Binding-site contacts:
Ligand atom O5 contacts residue SER585 of chain 1.B at 4.1 Å.
Ligand atom C8 contacts residue VAL202 of chain 1.B at 3.3 Å (hydrophobic).
Ligand atom O3 contacts residue SER585 of chain 1.B at 3.9 Å.
Ligand atom C2 contacts residue SER585 of chain 1.B at 3.7 Å.
Ligand atom C2 contacts residue ASN477 of chain 1.B at 2.5 Å.
Ligand atom C1 contacts residue SER585 of chain 1.B at 4.3 Å.
Ligand atom C1 contacts residue SER497 of chain 1.B at 4.4 Å.
Ligand atom C4 contacts residue SER497 of chain 1.B at 4.4 Å.
Ligand atom N2 contacts residue SER497 of chain 1.B at 3.6 Å.
Ligand atom O4 contacts residue SER497 of chain 1.B at 4.5 Å.
Ligand atom C7 contacts residue LEU499 of chain 1.B at 4.0 Å (hydrophobic).
Ligand atom O6 contacts residue THR479 of chain 1.B at 4.5 Å.
Ligand atom C1 contacts residue ASN477 of chain 1.B at 1.5 Å.
Ligand atom C3 contacts residue ASN477 of chain 1.B at 3.8 Å.
Ligand atom C5 contacts residue ASN477 of chain 1.B at 3.7 Å.
Ligand atom O7 contacts residue ASN477 of chain 1.B at 3.0 Å (h-bond).
Ligand atom O7 contacts residue SER585 of chain 1.B at 3.6 Å.
Ligand atom C7 contacts residue SER585 of chain 1.B at 4.3 Å.
Ligand atom O3 contacts residue SER497 of chain 1.B at 3.6 Å.
Ligand atom C4 contacts residue ASN477 of chain 1.B at 4.2 Å.
Ligand atom O5 contacts residue THR479 of chain 1.B at 4.3 Å.
Ligand atom N2 contacts residue ASN477 of chain 1.B at 2.9 Å (h-bond).
Ligand atom N2 contacts residue SER585 of chain 1.B at 4.4 Å.
Ligand atom C5 contacts residue THR479 of chain 1.B at 4.3 Å.
Ligand atom C8 contacts residue PHE44 of chain 1.B at 4.4 Å (hydrophobic).
Ligand atom C3 contacts residue SER585 of chain 1.B at 4.1 Å.
Ligand atom O5 contacts residue SER497 of chain 1.B at 4.5 Å.
Ligand atom C4 contacts residue SER585 of chain 1.B at 4.2 Å.
Ligand atom C3 contacts residue SER497 of chain 1.B at 3.3 Å.
Ligand atom C2 contacts residue SER497 of chain 1.B at 4.0 Å.
Ligand atom C7 contacts residue VAL202 of chain 1.B at 4.4 Å (hydrophobic).
Ligand atom C8 contacts residue ASN477 of chain 1.B at 4.3 Å.
Ligand atom C7 contacts residue ASN477 of chain 1.B at 3.1 Å.
Ligand atom C1 contacts residue THR479 of chain 1.B at 3.9 Å.
Ligand atom C8 contacts residue LEU499 of chain 1.B at 3.6 Å (hydrophobic).
Ligand atom O5 contacts residue ASN477 of chain 1.B at 2.4 Å (h-bond).
Ligand atom N2 contacts residue LEU499 of chain 1.B at 4.4 Å.

The small molecule below binds the protein below.
Small molecule (SMILES): CC(=O)N[C@H]1[C@H](O[C@H]2[C@H](O)[C@@H](NC(C)=O)CO[C@@H]2CO)O[C@H](CO)[C@@H](O)[C@@H]1O

Sequence of chain 1.B:
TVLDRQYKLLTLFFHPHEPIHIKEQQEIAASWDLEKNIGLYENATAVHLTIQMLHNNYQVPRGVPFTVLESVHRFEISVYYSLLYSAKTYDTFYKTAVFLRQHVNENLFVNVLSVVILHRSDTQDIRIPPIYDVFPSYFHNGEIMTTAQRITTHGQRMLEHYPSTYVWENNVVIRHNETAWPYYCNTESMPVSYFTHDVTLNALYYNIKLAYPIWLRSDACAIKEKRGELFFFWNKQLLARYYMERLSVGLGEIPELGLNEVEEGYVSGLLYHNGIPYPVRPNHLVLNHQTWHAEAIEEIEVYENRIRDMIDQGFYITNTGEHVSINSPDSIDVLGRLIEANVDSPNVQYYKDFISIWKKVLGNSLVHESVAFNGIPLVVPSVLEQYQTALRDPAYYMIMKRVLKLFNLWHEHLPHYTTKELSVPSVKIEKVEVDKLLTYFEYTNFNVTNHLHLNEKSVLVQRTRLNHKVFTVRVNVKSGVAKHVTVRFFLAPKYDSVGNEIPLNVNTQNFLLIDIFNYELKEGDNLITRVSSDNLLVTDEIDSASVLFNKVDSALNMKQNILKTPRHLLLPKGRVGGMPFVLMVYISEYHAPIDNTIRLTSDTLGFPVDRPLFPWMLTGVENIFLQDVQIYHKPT